Sequence of chain 1.U:
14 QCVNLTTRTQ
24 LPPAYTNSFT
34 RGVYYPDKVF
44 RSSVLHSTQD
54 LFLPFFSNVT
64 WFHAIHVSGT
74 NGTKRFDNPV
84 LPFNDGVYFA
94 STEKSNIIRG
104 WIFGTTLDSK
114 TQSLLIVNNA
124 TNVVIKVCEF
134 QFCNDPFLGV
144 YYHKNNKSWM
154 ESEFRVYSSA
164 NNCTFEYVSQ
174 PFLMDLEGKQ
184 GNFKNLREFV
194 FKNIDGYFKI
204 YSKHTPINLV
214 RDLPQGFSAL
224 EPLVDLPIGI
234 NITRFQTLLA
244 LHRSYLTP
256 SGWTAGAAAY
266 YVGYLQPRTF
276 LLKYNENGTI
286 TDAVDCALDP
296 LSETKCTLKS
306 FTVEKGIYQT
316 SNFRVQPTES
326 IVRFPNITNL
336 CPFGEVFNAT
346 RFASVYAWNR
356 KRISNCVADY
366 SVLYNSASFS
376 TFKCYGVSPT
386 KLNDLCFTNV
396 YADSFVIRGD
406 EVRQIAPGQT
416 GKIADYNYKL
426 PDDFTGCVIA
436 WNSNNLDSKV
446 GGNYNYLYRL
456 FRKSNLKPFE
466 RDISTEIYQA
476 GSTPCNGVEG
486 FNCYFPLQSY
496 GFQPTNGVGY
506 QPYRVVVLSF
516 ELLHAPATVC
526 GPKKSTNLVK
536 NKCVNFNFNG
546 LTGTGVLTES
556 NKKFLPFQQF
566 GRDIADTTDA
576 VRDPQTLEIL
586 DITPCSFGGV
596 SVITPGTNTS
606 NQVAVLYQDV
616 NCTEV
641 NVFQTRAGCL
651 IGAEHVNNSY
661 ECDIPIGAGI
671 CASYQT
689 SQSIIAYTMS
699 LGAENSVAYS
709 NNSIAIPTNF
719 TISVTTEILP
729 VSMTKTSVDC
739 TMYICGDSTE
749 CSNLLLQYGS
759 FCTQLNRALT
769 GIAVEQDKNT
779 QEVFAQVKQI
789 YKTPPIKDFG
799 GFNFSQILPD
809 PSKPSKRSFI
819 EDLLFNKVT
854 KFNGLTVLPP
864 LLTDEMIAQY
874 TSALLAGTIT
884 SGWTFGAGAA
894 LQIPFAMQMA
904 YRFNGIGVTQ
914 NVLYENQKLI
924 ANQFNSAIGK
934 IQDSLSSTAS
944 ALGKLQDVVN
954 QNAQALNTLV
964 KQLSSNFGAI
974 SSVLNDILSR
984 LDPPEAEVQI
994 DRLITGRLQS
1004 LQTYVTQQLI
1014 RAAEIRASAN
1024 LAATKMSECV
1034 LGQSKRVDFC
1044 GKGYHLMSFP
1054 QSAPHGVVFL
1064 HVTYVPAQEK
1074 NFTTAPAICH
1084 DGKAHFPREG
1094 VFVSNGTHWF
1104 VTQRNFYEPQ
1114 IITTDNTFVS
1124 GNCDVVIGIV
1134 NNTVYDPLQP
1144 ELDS

Binding-site contacts:
Ligand atom C4 contacts residue THR1100 of chain 1.U at 4.3 Å.
Ligand atom C3 contacts residue ASN1098 of chain 1.U at 3.8 Å.
Ligand atom C7 contacts residue THR1100 of chain 1.U at 3.9 Å.
Ligand atom C8 contacts residue THR1100 of chain 1.U at 4.0 Å.
Ligand atom N2 contacts residue THR1100 of chain 1.U at 2.8 Å (h-bond).
Ligand atom O5 contacts residue PHE1103 of chain 1.U at 4.4 Å.
Ligand atom C6 contacts residue PHE1103 of chain 1.U at 4.2 Å (hydrophobic).
Ligand atom O5 contacts residue HIS1101 of chain 1.U at 4.3 Å.
Ligand atom C3 contacts residue THR1100 of chain 1.U at 3.2 Å.
Ligand atom C1 contacts residue THR1100 of chain 1.U at 3.2 Å.
Ligand atom O7 contacts residue ASN1098 of chain 1.U at 3.2 Å (h-bond).
Ligand atom C2 contacts residue ASN1098 of chain 1.U at 2.5 Å.
Ligand atom O5 contacts residue THR1100 of chain 1.U at 4.3 Å.
Ligand atom O5 contacts residue ASN1098 of chain 1.U at 2.4 Å (h-bond).
Ligand atom C1 contacts residue ASN1098 of chain 1.U at 1.4 Å.
Ligand atom C5 contacts residue PHE1103 of chain 1.U at 4.4 Å (hydrophobic).
Ligand atom C5 contacts residue THR1100 of chain 1.U at 4.3 Å.
Ligand atom C3 contacts residue HIS1101 of chain 1.U at 4.1 Å.
Ligand atom C8 contacts residue ASN1098 of chain 1.U at 4.5 Å.
Ligand atom O7 contacts residue HIS1101 of chain 1.U at 3.3 Å.
Ligand atom C5 contacts residue ASN1098 of chain 1.U at 3.7 Å.
Ligand atom C4 contacts residue HIS1101 of chain 1.U at 4.0 Å.
Ligand atom C8 contacts residue HIS1101 of chain 1.U at 3.8 Å.
Ligand atom C4 contacts residue ASN1098 of chain 1.U at 4.2 Å.
Ligand atom N2 contacts residue ASN1098 of chain 1.U at 2.9 Å (h-bond).
Ligand atom O4 contacts residue HIS1101 of chain 1.U at 3.3 Å.
Ligand atom N2 contacts residue HIS1101 of chain 1.U at 4.4 Å.
Ligand atom C1 contacts residue HIS1101 of chain 1.U at 4.4 Å.
Ligand atom C6 contacts residue HIS1101 of chain 1.U at 4.1 Å.
Ligand atom C5 contacts residue HIS1101 of chain 1.U at 3.4 Å.
Ligand atom C7 contacts residue ASN1098 of chain 1.U at 3.2 Å.
Ligand atom O3 contacts residue THR1100 of chain 1.U at 4.1 Å.
Ligand atom C7 contacts residue HIS1101 of chain 1.U at 3.6 Å.
Ligand atom C2 contacts residue THR1100 of chain 1.U at 3.2 Å.

A small-molecule ligand and the protein it binds are described below.
Small molecule (SMILES): CC(=O)N[C@H]1[C@H](O[C@H]2[C@H](O)[C@@H](NC(C)=O)CO[C@@H]2CO)O[C@H](CO)[C@@H](O)[C@@H]1O